Sequence of chain 2.L:
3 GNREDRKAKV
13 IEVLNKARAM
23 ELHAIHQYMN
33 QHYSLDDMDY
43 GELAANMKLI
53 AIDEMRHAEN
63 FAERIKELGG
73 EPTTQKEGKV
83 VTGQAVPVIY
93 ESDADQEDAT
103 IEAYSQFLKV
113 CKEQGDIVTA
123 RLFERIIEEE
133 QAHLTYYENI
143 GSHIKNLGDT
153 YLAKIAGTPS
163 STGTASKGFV

Binding-site contacts:
Ligand atom O1A contacts residue ARG20 of chain 2.K at 2.8 Å (salt-bridge).
Ligand atom FE contacts residue MET57 of chain 2.K at 2.4 Å.
Ligand atom CMD contacts residue MET57 of chain 2.L at 3.4 Å (hydrophobic).
Ligand atom CBC contacts residue SER168 of chain 2.K at 3.3 Å.
Ligand atom O1A contacts residue TYR35 of chain 2.L at 2.3 Å (h-bond).
Ligand atom ND contacts residue MET57 of chain 2.K at 3.1 Å.
Ligand atom NA contacts residue MET57 of chain 2.K at 3.3 Å (h-bond).
Ligand atom O1C contacts residue SER168 of chain 2.L at 3.4 Å.
Ligand atom O2D contacts residue TYR35 of chain 2.K at 2.7 Å (h-bond).
Ligand atom NC contacts residue MET57 of chain 2.L at 2.9 Å (h-bond).
Ligand atom CMB contacts residue GLU61 of chain 2.K at 3.2 Å.
Ligand atom CAC contacts residue SER168 of chain 2.K at 2.9 Å.
Ligand atom CGC contacts residue LYS169 of chain 2.L at 3.5 Å.
Ligand atom CGA contacts residue ARG20 of chain 2.K at 3.4 Å.
Ligand atom NA contacts residue MET57 of chain 2.L at 3.1 Å.
Ligand atom NC contacts residue MET57 of chain 2.K at 3.0 Å (h-bond).
Ligand atom O2D contacts residue ARG20 of chain 2.L at 3.1 Å (salt-bridge).
Ligand atom O1C contacts residue LYS169 of chain 2.L at 3.3 Å (salt-bridge).
Ligand atom O2C contacts residue LYS169 of chain 2.L at 3.1 Å (salt-bridge).
Ligand atom ND contacts residue MET57 of chain 2.L at 3.1 Å (h-bond).
Ligand atom O1B contacts residue LYS169 of chain 2.K at 3.2 Å (salt-bridge).
Ligand atom CMC contacts residue SER168 of chain 2.K at 3.3 Å.
Ligand atom FE contacts residue MET57 of chain 2.L at 2.4 Å.
Ligand atom CGB contacts residue SER168 of chain 2.L at 3.1 Å.
Ligand atom CBB contacts residue SER168 of chain 2.L at 3.4 Å.
Ligand atom C1D contacts residue MET57 of chain 2.K at 3.4 Å (hydrophobic).
Ligand atom C1B contacts residue MET57 of chain 2.L at 3.3 Å (hydrophobic).
Ligand atom NB contacts residue MET57 of chain 2.K at 3.1 Å (h-bond).
Ligand atom C1D contacts residue MET57 of chain 2.L at 3.4 Å (hydrophobic).
Ligand atom O2A contacts residue ARG20 of chain 2.K at 3.0 Å (salt-bridge).
Ligand atom CHB contacts residue MET57 of chain 2.L at 3.3 Å (hydrophobic).
Ligand atom C1B contacts residue MET57 of chain 2.K at 3.4 Å (hydrophobic).
Ligand atom NB contacts residue MET57 of chain 2.L at 3.0 Å (h-bond).
Ligand atom O1B contacts residue LYS50 of chain 2.L at 3.0 Å (salt-bridge).
Ligand atom O2B contacts residue SER168 of chain 2.L at 2.2 Å (h-bond).
Ligand atom C4A contacts residue MET57 of chain 2.L at 3.3 Å (hydrophobic).
Ligand atom CGD contacts residue MET31 of chain 2.K at 3.4 Å (hydrophobic).
Ligand atom CGA contacts residue TYR35 of chain 2.L at 3.2 Å (hydrophobic).
Ligand atom CGC contacts residue SER168 of chain 2.L at 2.9 Å.
Ligand atom O2C contacts residue SER168 of chain 2.L at 1.8 Å.

A protein and the small-molecule ligand that binds it are described below.
Small molecule (SMILES): CC1=C(CCC(=O)O)C2=Cc3c(CCC(=O)O)c(C)c4n3[Fe@]35n6c(c(C)c(CCC(=O)O)c6=CC1=[N+]23)=CC1=[N+]5C(=C4)C(C)=C1CCC(=O)O

Sequence of chain 2.K:
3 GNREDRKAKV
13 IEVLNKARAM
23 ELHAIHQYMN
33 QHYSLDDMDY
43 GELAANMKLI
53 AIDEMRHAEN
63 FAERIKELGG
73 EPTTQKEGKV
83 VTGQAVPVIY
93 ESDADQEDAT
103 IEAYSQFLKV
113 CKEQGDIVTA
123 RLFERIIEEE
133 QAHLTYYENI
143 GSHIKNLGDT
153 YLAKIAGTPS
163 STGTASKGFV